Sequence of chain 1.A:
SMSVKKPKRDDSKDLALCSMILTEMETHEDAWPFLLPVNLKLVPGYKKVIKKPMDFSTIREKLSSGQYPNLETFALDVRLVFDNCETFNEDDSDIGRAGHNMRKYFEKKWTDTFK

Binding-site contacts:
Ligand atom N contacts residue PRO36 of chain 1.A at 4.4 Å.
Ligand atom C2 contacts residue ILE98 of chain 1.A at 4.4 Å (hydrophobic).
Ligand atom C8 contacts residue ASN92 of chain 1.A at 4.0 Å.
Ligand atom C8 contacts residue VAL41 of chain 1.A at 3.8 Å (hydrophobic).
Ligand atom C3 contacts residue VAL46 of chain 1.A at 4.4 Å (hydrophobic).
Ligand atom C9 contacts residue TYR49 of chain 1.A at 4.4 Å (hydrophobic).
Ligand atom C9 contacts residue PRO36 of chain 1.A at 3.6 Å (hydrophobic).
Ligand atom C8 contacts residue ILE98 of chain 1.A at 4.2 Å (hydrophobic).
Ligand atom C5 contacts residue PHE91 of chain 1.A at 4.3 Å (hydrophobic).
Ligand atom C9 contacts residue PHE37 of chain 1.A at 4.2 Å (hydrophobic).
Ligand atom C1 contacts residue VAL46 of chain 1.A at 4.5 Å (hydrophobic).
Ligand atom C3 contacts residue ILE98 of chain 1.A at 4.3 Å (hydrophobic).
Ligand atom C5 contacts residue ASN92 of chain 1.A at 3.5 Å.
Ligand atom C8 contacts residue TYR49 of chain 1.A at 4.5 Å (hydrophobic).
Ligand atom N contacts residue ILE98 of chain 1.A at 4.0 Å.
Ligand atom O4 contacts residue ASN92 of chain 1.A at 2.9 Å (h-bond).
Ligand atom C6 contacts residue ILE98 of chain 1.A at 3.6 Å (hydrophobic).
Ligand atom O4 contacts residue ILE98 of chain 1.A at 4.0 Å.
Ligand atom N contacts residue VAL41 of chain 1.A at 3.7 Å.
Ligand atom C1 contacts residue ILE98 of chain 1.A at 4.0 Å (hydrophobic).
Ligand atom C4 contacts residue PHE91 of chain 1.A at 4.3 Å (hydrophobic).
Ligand atom C4 contacts residue ASN92 of chain 1.A at 3.8 Å.
Ligand atom C5 contacts residue ILE98 of chain 1.A at 3.5 Å (hydrophobic).
Ligand atom C9 contacts residue VAL41 of chain 1.A at 3.6 Å (hydrophobic).
Ligand atom O4 contacts residue TYR49 of chain 1.A at 4.1 Å.
Ligand atom O4 contacts residue PHE91 of chain 1.A at 4.4 Å.
Ligand atom C2 contacts residue VAL46 of chain 1.A at 4.1 Å (hydrophobic).
Ligand atom C4 contacts residue ILE98 of chain 1.A at 3.9 Å (hydrophobic).

This protein binds this small molecule.
Small molecule (SMILES): CC(=O)Nc1ccc(C(=O)O)cc1